Sequence of chain 1.A:
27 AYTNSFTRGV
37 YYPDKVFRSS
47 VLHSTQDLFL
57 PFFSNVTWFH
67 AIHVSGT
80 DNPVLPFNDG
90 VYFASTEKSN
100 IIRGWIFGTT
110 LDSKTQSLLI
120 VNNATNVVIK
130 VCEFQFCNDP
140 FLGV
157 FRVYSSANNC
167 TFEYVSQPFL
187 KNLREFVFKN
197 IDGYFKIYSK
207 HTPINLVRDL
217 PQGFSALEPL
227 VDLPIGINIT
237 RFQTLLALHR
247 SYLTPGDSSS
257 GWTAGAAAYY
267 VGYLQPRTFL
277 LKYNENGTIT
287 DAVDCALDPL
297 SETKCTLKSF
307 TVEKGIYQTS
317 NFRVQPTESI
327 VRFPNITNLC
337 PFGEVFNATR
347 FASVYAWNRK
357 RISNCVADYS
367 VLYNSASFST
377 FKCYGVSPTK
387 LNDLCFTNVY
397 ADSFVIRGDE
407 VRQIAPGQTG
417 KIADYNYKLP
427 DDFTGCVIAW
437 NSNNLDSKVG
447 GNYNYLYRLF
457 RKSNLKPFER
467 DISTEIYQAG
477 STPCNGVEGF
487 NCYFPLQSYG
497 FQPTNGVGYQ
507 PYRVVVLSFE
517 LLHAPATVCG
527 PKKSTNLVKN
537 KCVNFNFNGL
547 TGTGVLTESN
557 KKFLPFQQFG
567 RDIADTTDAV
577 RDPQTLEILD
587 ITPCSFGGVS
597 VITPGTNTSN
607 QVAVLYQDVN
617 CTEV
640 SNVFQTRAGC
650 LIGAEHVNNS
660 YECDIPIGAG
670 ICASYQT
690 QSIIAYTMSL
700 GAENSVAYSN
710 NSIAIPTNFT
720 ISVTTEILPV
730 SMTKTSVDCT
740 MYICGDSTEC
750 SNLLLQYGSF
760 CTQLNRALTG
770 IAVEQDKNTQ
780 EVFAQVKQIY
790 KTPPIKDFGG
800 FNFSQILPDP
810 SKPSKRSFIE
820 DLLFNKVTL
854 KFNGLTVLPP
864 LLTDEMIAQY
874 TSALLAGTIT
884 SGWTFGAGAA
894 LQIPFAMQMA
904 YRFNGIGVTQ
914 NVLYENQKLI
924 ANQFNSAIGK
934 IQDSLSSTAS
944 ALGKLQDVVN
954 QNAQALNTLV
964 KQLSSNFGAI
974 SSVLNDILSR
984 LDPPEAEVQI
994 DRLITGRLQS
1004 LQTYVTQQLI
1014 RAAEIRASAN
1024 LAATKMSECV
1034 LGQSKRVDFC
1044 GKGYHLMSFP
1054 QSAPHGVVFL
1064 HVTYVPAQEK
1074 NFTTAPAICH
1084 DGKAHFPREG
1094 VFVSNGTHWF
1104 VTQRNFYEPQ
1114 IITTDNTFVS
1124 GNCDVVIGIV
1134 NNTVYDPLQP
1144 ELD

The protein below binds the small molecule below.
Small molecule (SMILES): CC(=O)N[C@@H]1[C@@H](O)[C@H](O)[C@@H](CO)O[C@H]1O

Binding-site contacts:
Ligand atom C1 contacts residue ASN1098 of chain 1.A at 1.4 Å.
Ligand atom C7 contacts residue ASN1098 of chain 1.A at 3.3 Å.
Ligand atom C5 contacts residue PHE1103 of chain 1.A at 4.1 Å (hydrophobic).
Ligand atom C2 contacts residue THR1100 of chain 1.A at 4.4 Å.
Ligand atom C8 contacts residue ASN1098 of chain 1.A at 3.7 Å.
Ligand atom O5 contacts residue ASN1098 of chain 1.A at 2.4 Å (h-bond).
Ligand atom C6 contacts residue PHE1103 of chain 1.A at 3.8 Å (hydrophobic).
Ligand atom C3 contacts residue THR1100 of chain 1.A at 4.3 Å.
Ligand atom C5 contacts residue HIS1101 of chain 1.A at 4.4 Å.
Ligand atom O7 contacts residue ASN1098 of chain 1.A at 3.3 Å (h-bond).
Ligand atom N2 contacts residue ASN1098 of chain 1.A at 2.9 Å (h-bond).
Ligand atom C1 contacts residue PHE1103 of chain 1.A at 4.5 Å (hydrophobic).
Ligand atom C2 contacts residue ASN1098 of chain 1.A at 2.4 Å.
Ligand atom C1 contacts residue THR1100 of chain 1.A at 4.5 Å.
Ligand atom O5 contacts residue PHE1103 of chain 1.A at 3.8 Å.
Ligand atom C3 contacts residue ASN1098 of chain 1.A at 3.8 Å.
Ligand atom N2 contacts residue THR1100 of chain 1.A at 3.8 Å.
Ligand atom C5 contacts residue ASN1098 of chain 1.A at 3.7 Å.
Ligand atom C4 contacts residue ASN1098 of chain 1.A at 4.2 Å.